Sequence of chain 6.E:
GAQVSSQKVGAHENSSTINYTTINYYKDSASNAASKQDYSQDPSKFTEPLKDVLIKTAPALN

This protein binds this small molecule.
Small molecule (SMILES): CC[C@H](C)[C@H](N)C(=O)N[C@@H](CO)C(=O)N[C@@H](CCC(=O)O)C(=O)N[C@H](C=O)C(C)C

Binding-site contacts:
Ligand atom CG2 contacts residue ALA2 of chain 6.E at 4.0 Å (hydrophobic).
Ligand atom CG2 contacts residue GLN3 of chain 6.E at 3.4 Å.
Ligand atom O contacts residue SER6 of chain 6.E at 4.1 Å.
Ligand atom CA contacts residue GLN3 of chain 6.E at 4.2 Å.
Ligand atom C contacts residue ALA2 of chain 6.E at 4.3 Å (hydrophobic).
Ligand atom O contacts residue SER5 of chain 6.E at 3.8 Å.
Ligand atom C contacts residue VAL4 of chain 6.E at 3.6 Å (hydrophobic).
Ligand atom CA contacts residue ALA2 of chain 6.E at 3.5 Å (hydrophobic).
Ligand atom N contacts residue ALA2 of chain 6.E at 3.0 Å (h-bond).
Ligand atom O contacts residue GLN3 of chain 6.E at 3.1 Å (h-bond).
Ligand atom CB contacts residue VAL4 of chain 6.E at 4.3 Å (hydrophobic).
Ligand atom C contacts residue VAL4 of chain 6.E at 4.2 Å (hydrophobic).
Ligand atom CG2 contacts residue SER5 of chain 6.E at 3.7 Å.
Ligand atom O contacts residue VAL4 of chain 6.E at 2.9 Å (h-bond).
Ligand atom OG contacts residue GLN3 of chain 6.E at 3.3 Å (h-bond).
Ligand atom CA contacts residue ALA2 of chain 6.E at 4.0 Å (hydrophobic).
Ligand atom O contacts residue ALA2 of chain 6.E at 3.9 Å.
Ligand atom O contacts residue VAL4 of chain 6.E at 3.8 Å.
Ligand atom N contacts residue VAL4 of chain 6.E at 3.0 Å (h-bond).
Ligand atom CG2 contacts residue VAL4 of chain 6.E at 3.8 Å (hydrophobic).
Ligand atom CB contacts residue VAL4 of chain 6.E at 4.5 Å (hydrophobic).
Ligand atom OE1 contacts residue ASN25 of chain 6.E at 4.4 Å.
Ligand atom OE2 contacts residue VAL4 of chain 6.E at 3.6 Å.
Ligand atom CA contacts residue VAL4 of chain 6.E at 3.5 Å (hydrophobic).
Ligand atom C contacts residue GLN3 of chain 6.E at 3.9 Å.
Ligand atom CB contacts residue ALA2 of chain 6.E at 3.4 Å (hydrophobic).
Ligand atom OE1 contacts residue VAL4 of chain 6.E at 3.5 Å.
Ligand atom CB contacts residue GLN3 of chain 6.E at 4.4 Å.
Ligand atom C contacts residue VAL4 of chain 6.E at 4.0 Å (hydrophobic).
Ligand atom CG1 contacts residue GLN3 of chain 6.E at 4.1 Å.
Ligand atom CD contacts residue VAL4 of chain 6.E at 3.8 Å (hydrophobic).
Ligand atom CB contacts residue ALA2 of chain 6.E at 4.3 Å (hydrophobic).
Ligand atom CA contacts residue VAL4 of chain 6.E at 4.0 Å (hydrophobic).
Ligand atom C contacts residue ALA2 of chain 6.E at 3.7 Å (hydrophobic).
Ligand atom CB contacts residue GLN3 of chain 6.E at 3.4 Å.